Sequence of chain 1.A:
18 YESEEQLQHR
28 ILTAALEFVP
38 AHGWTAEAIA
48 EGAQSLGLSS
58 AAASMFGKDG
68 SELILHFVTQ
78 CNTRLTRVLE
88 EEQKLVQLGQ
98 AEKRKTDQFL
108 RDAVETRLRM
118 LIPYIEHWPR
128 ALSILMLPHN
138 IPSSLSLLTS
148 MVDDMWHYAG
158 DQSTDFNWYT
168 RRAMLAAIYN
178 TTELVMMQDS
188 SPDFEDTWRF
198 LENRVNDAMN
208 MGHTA

Binding-site contacts:
Ligand atom C9 contacts residue SER141 of chain 1.A at 4.2 Å.
Ligand atom C13 contacts residue GLU180 of chain 1.A at 3.4 Å.
Ligand atom C13 contacts residue TYR176 of chain 1.A at 3.4 Å (hydrophobic).
Ligand atom O1 contacts residue VAL75 of chain 1.A at 3.6 Å.
Ligand atom C1 contacts residue N1S1 of chain 1.I at 4.2 Å.
Ligand atom C5 contacts residue LEU142 of chain 1.A at 3.9 Å (hydrophobic).
Ligand atom C7 contacts residue SER141 of chain 1.A at 4.3 Å.
Ligand atom C5 contacts residue LEU145 of chain 1.A at 3.6 Å (hydrophobic).
Ligand atom C15 contacts residue LEU145 of chain 1.A at 4.0 Å (hydrophobic).
Ligand atom C8 contacts residue N1S1 of chain 1.I at 3.9 Å.
Ligand atom C14 contacts residue ARG114 of chain 1.A at 4.1 Å.
Ligand atom C6 contacts residue LEU142 of chain 1.A at 3.7 Å (hydrophobic).
Ligand atom C1 contacts residue LEU142 of chain 1.A at 3.6 Å (hydrophobic).
Ligand atom C8 contacts residue MET133 of chain 1.A at 3.3 Å (hydrophobic).
Ligand atom C14 contacts residue VAL75 of chain 1.A at 3.7 Å (hydrophobic).
Ligand atom C2 contacts residue LEU142 of chain 1.A at 3.9 Å (hydrophobic).
Ligand atom C10 contacts residue LEU129 of chain 1.A at 3.6 Å (hydrophobic).
Ligand atom C3 contacts residue N1S1 of chain 1.I at 3.9 Å.
Ligand atom C6 contacts residue LEU145 of chain 1.A at 4.2 Å (hydrophobic).
Ligand atom C11 contacts residue LEU132 of chain 1.A at 3.6 Å (hydrophobic).
Ligand atom C15 contacts residue TYR176 of chain 1.A at 4.0 Å (hydrophobic).
Ligand atom C4 contacts residue LEU142 of chain 1.A at 4.0 Å (hydrophobic).
Ligand atom C4 contacts residue N1S1 of chain 1.I at 3.3 Å.
Ligand atom O1 contacts residue LEU144 of chain 1.A at 3.5 Å (h-bond).
Ligand atom O1 contacts residue ARG114 of chain 1.A at 3.6 Å (salt-bridge).
Ligand atom C4 contacts residue MET133 of chain 1.A at 4.0 Å (hydrophobic).
Ligand atom O1 contacts residue ASN79 of chain 1.A at 3.4 Å (h-bond).
Ligand atom C15 contacts residue VAL75 of chain 1.A at 4.2 Å (hydrophobic).
Ligand atom C1 contacts residue LEU145 of chain 1.A at 4.3 Å (hydrophobic).
Ligand atom C2 contacts residue N1S1 of chain 1.I at 3.9 Å.
Ligand atom O1 contacts residue MET148 of chain 1.A at 3.3 Å (h-bond).
Ligand atom C7 contacts residue MET133 of chain 1.A at 4.3 Å (hydrophobic).
Ligand atom O1 contacts residue LEU145 of chain 1.A at 3.7 Å.
Ligand atom C10 contacts residue LEU132 of chain 1.A at 3.8 Å (hydrophobic).
Ligand atom C8 contacts residue LEU129 of chain 1.A at 4.2 Å (hydrophobic).
Ligand atom C15 contacts residue MET148 of chain 1.A at 3.4 Å (hydrophobic).
Ligand atom C5 contacts residue N1S1 of chain 1.I at 4.1 Å.
Ligand atom C13 contacts residue LEU145 of chain 1.A at 4.0 Å (hydrophobic).
Ligand atom C15 contacts residue ARG114 of chain 1.A at 3.8 Å.
Ligand atom C13 contacts residue ASN177 of chain 1.A at 3.7 Å.

This protein binds this small molecule.
Small molecule (SMILES): CC(C)=CCC/C(C)=C/CC/C(C)=C/CO